Binding-site contacts:
Ligand atom C16 contacts residue LEU276 of chain 1.A at 4.1 Å (hydrophobic).
Ligand atom C8 contacts residue LEU276 of chain 1.A at 3.9 Å (hydrophobic).
Ligand atom C17 contacts residue ALA297 of chain 1.A at 3.9 Å (hydrophobic).
Ligand atom C5 contacts residue SER78 of chain 1.A at 4.1 Å.
Ligand atom C4 contacts residue TYR254 of chain 1.A at 3.3 Å (hydrophobic).
Ligand atom C17 contacts residue PHE286 of chain 1.A at 4.1 Å (hydrophobic).
Ligand atom C2 contacts residue LYS228 of chain 1.A at 4.1 Å.
Ligand atom O13 contacts residue LYS228 of chain 1.A at 3.6 Å.
Ligand atom N7 contacts residue LEU271 of chain 1.A at 4.1 Å.
Ligand atom C3 contacts residue THR252 of chain 1.A at 3.9 Å.
Ligand atom C5 contacts residue TYR254 of chain 1.A at 3.7 Å (hydrophobic).
Ligand atom C18 contacts residue PHE286 of chain 1.A at 3.9 Å (hydrophobic).
Ligand atom C20 contacts residue GLU300 of chain 1.A at 4.2 Å.
Ligand atom C6 contacts residue LYS228 of chain 1.A at 4.1 Å.
Ligand atom C9 contacts residue LEU271 of chain 1.A at 3.3 Å (hydrophobic).
Ligand atom C3 contacts residue LEU271 of chain 1.A at 3.7 Å (hydrophobic).
Ligand atom C18 contacts residue LEU276 of chain 1.A at 4.1 Å (hydrophobic).
Ligand atom C15 contacts residue LEU82 of chain 1.A at 3.8 Å (hydrophobic).
Ligand atom O13 contacts residue TYR226 of chain 1.A at 3.7 Å.
Ligand atom O10 contacts residue LEU82 of chain 1.A at 3.7 Å.
Ligand atom C20 contacts residue LEU280 of chain 1.A at 3.8 Å (hydrophobic).
Ligand atom C4 contacts residue LEU271 of chain 1.A at 3.2 Å (hydrophobic).
Ligand atom C17 contacts residue LEU276 of chain 1.A at 4.1 Å (hydrophobic).
Ligand atom C2 contacts residue TYR254 of chain 1.A at 3.5 Å (hydrophobic).
Ligand atom C16 contacts residue GLU300 of chain 1.A at 3.5 Å.
Ligand atom C20 contacts residue ALA297 of chain 1.A at 3.6 Å (hydrophobic).
Ligand atom O10 contacts residue PHE77 of chain 1.A at 3.7 Å.
Ligand atom O11 contacts residue LYS228 of chain 1.A at 4.1 Å.
Ligand atom C15 contacts residue ALA297 of chain 1.A at 4.2 Å (hydrophobic).
Ligand atom N7 contacts residue TYR254 of chain 1.A at 3.9 Å.
Ligand atom C2 contacts residue THR252 of chain 1.A at 3.9 Å.
Ligand atom C3 contacts residue TYR254 of chain 1.A at 3.8 Å (hydrophobic).
Ligand atom C20 contacts residue PHE286 of chain 1.A at 3.9 Å (hydrophobic).
Ligand atom C8 contacts residue SER78 of chain 1.A at 4.1 Å.
Ligand atom N7 contacts residue SER78 of chain 1.A at 3.9 Å.
Ligand atom C16 contacts residue ALA297 of chain 1.A at 3.6 Å (hydrophobic).
Ligand atom C9 contacts residue LEU276 of chain 1.A at 3.6 Å (hydrophobic).
Ligand atom O10 contacts residue SER78 of chain 1.A at 4.1 Å.
Ligand atom C9 contacts residue SER272 of chain 1.A at 3.4 Å.
Ligand atom C4 contacts residue SER78 of chain 1.A at 4.0 Å.

A small-molecule ligand and the protein it binds are described below.
Small molecule (SMILES): CC(=O)N1CCC[C@](C(=O)O)(c2ccc(C)cc2)C1

Sequence of chain 1.A:
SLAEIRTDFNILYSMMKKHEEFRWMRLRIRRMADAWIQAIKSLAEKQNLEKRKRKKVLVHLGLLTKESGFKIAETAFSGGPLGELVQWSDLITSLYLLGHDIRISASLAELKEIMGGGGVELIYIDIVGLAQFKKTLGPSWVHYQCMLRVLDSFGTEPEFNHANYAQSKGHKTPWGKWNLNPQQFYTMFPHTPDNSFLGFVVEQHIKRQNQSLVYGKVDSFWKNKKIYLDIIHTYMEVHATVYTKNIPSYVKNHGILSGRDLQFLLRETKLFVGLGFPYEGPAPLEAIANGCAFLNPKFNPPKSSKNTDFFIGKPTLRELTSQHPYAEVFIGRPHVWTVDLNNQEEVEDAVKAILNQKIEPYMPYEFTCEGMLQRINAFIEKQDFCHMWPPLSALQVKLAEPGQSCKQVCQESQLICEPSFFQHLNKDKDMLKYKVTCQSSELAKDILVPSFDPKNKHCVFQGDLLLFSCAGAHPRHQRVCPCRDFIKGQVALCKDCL